Sequence of chain 1.B:
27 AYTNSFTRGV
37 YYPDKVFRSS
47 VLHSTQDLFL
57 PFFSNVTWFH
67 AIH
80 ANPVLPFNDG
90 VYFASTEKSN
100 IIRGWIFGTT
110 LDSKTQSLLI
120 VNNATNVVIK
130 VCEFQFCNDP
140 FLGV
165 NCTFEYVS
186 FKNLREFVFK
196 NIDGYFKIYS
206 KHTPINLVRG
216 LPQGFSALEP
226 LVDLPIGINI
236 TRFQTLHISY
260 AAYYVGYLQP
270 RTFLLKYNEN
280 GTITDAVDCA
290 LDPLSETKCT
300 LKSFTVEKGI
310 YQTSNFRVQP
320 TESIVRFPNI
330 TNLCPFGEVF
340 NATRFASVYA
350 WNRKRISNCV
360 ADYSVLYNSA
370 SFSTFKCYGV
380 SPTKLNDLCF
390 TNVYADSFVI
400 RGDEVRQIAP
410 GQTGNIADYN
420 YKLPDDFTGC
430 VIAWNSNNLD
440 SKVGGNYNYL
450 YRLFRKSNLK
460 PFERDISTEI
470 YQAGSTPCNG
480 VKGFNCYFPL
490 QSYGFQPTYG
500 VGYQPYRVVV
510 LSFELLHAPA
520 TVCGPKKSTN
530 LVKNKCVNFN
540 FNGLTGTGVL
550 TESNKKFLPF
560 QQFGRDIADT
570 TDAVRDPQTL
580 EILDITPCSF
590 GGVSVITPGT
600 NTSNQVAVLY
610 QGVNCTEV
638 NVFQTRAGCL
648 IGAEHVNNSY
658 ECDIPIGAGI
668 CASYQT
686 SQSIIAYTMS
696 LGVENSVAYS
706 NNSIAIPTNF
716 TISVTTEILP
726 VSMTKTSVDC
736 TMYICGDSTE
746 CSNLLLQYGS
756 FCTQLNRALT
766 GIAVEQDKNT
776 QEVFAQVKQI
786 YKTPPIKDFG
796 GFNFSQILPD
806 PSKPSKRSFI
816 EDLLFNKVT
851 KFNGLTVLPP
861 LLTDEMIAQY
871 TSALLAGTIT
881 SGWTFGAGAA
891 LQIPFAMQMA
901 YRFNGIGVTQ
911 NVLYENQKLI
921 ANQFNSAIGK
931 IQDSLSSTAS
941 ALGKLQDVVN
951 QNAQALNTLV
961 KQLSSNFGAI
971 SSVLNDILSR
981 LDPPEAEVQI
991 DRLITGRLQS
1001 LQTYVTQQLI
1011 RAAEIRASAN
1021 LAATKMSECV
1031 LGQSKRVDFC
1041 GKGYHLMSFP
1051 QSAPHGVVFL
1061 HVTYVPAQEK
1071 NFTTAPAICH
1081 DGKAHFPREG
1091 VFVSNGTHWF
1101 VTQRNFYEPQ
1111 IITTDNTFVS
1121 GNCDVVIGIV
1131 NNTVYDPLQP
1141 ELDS

A protein and the small-molecule ligand that binds it are described below.
Small molecule (SMILES): CC(=O)N[C@H]1[C@H](O[C@H]2[C@H](O)[C@@H](NC(C)=O)CO[C@@H]2CO)O[C@H](CO)[C@@H](O)[C@@H]1O

Binding-site contacts:
Ligand atom O5 contacts residue SER800 of chain 1.B at 3.4 Å (h-bond).
Ligand atom C8 contacts residue ASN798 of chain 1.B at 4.4 Å.
Ligand atom O5 contacts residue ASN798 of chain 1.B at 2.4 Å (h-bond).
Ligand atom N2 contacts residue ASN798 of chain 1.B at 2.9 Å (h-bond).
Ligand atom C4 contacts residue ASN798 of chain 1.B at 4.2 Å.
Ligand atom O6 contacts residue SER800 of chain 1.B at 4.0 Å.
Ligand atom O7 contacts residue ASN798 of chain 1.B at 3.1 Å (h-bond).
Ligand atom C2 contacts residue ASN798 of chain 1.B at 2.5 Å.
Ligand atom C6 contacts residue GLN801 of chain 1.B at 3.9 Å.
Ligand atom C5 contacts residue SER800 of chain 1.B at 3.4 Å.
Ligand atom C1 contacts residue SER800 of chain 1.B at 3.3 Å.
Ligand atom C3 contacts residue ASN798 of chain 1.B at 3.8 Å.
Ligand atom O6 contacts residue GLN801 of chain 1.B at 2.7 Å (h-bond).
Ligand atom C7 contacts residue ASN798 of chain 1.B at 3.2 Å.
Ligand atom C1 contacts residue ASN798 of chain 1.B at 1.4 Å.
Ligand atom C5 contacts residue ASN798 of chain 1.B at 3.7 Å.
Ligand atom C6 contacts residue SER800 of chain 1.B at 4.2 Å.